This small molecule binds to this protein.
Small molecule (SMILES): O=C([O-])C(=O)[O-]

Sequence of chain 1.B:
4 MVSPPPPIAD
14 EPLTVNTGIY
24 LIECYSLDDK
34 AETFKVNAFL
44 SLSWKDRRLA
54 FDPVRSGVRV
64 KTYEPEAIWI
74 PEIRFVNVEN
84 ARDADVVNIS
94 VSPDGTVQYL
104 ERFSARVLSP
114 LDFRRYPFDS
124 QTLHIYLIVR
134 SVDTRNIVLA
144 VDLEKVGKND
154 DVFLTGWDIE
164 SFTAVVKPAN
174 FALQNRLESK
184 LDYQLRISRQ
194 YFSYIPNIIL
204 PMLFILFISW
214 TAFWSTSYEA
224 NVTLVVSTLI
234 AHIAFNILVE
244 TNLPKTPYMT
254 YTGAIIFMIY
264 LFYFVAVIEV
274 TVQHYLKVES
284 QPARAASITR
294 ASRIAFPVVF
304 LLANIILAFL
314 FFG

Sequence of chain 1.C:
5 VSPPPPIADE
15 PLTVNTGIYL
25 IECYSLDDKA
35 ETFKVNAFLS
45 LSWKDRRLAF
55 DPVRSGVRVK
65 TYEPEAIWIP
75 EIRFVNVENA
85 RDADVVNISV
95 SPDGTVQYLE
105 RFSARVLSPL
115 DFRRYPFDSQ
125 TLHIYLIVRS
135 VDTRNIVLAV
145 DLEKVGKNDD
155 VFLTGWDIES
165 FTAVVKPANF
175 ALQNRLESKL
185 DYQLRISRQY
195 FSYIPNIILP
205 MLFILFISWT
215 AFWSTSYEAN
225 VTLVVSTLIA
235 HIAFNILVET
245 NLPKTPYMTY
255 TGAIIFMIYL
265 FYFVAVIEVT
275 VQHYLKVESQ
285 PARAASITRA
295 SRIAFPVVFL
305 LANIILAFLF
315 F

Binding-site contacts:
Ligand atom O1 contacts residue ARG293 of chain 1.B at 2.5 Å (salt-bridge).
Ligand atom C2 contacts residue GLU282 of chain 1.C at 3.9 Å.
Ligand atom O3 contacts residue ALA289 of chain 1.B at 4.0 Å.
Ligand atom O4 contacts residue ARG296 of chain 1.B at 3.3 Å (salt-bridge).
Ligand atom C1 contacts residue ARG296 of chain 1.B at 3.7 Å.
Ligand atom O2 contacts residue GLU282 of chain 1.C at 3.1 Å (salt-bridge).
Ligand atom O2 contacts residue TYR278 of chain 1.C at 2.5 Å (h-bond).
Ligand atom O3 contacts residue ARG296 of chain 1.B at 3.8 Å.
Ligand atom C2 contacts residue ARG296 of chain 1.B at 3.4 Å.
Ligand atom O3 contacts residue ARG293 of chain 1.B at 4.2 Å.
Ligand atom O4 contacts residue GLU282 of chain 1.C at 4.3 Å.
Ligand atom O2 contacts residue ARG296 of chain 1.B at 3.5 Å (salt-bridge).
Ligand atom O4 contacts residue TYR278 of chain 1.C at 2.8 Å (h-bond).
Ligand atom C1 contacts residue TYR278 of chain 1.C at 4.5 Å (hydrophobic).
Ligand atom O1 contacts residue ARG296 of chain 1.B at 4.4 Å.
Ligand atom C2 contacts residue TYR278 of chain 1.C at 3.0 Å (hydrophobic).
Ligand atom C1 contacts residue ARG293 of chain 1.B at 3.6 Å.